Binding-site contacts:
Ligand atom O1 contacts residue PHE186 of chain 4.A at 3.5 Å.
Ligand atom C6B contacts residue LEU106 of chain 4.A at 3.9 Å (hydrophobic).
Ligand atom C7C contacts residue TYR197 of chain 4.A at 3.8 Å (hydrophobic).
Ligand atom C2B contacts residue MET221 of chain 4.A at 3.5 Å (hydrophobic).
Ligand atom C31 contacts residue SER175 of chain 4.A at 3.6 Å.
Ligand atom C7C contacts residue TYR128 of chain 4.A at 3.6 Å (hydrophobic).
Ligand atom C2C contacts residue VAL188 of chain 4.A at 3.2 Å (hydrophobic).
Ligand atom C4 contacts residue PHE186 of chain 4.A at 3.6 Å (hydrophobic).
Ligand atom C5B contacts residue TYR197 of chain 4.A at 3.7 Å (hydrophobic).
Ligand atom C4 contacts residue TYR152 of chain 4.A at 3.9 Å (hydrophobic).
Ligand atom C4C contacts residue TYR152 of chain 4.A at 3.8 Å (hydrophobic).
Ligand atom C6C contacts residue MET221 of chain 4.A at 3.7 Å (hydrophobic).
Ligand atom N3A contacts residue ASN219 of chain 4.A at 3.0 Å (h-bond).
Ligand atom C3 contacts residue PRO174 of chain 4.A at 3.8 Å (hydrophobic).
Ligand atom N2 contacts residue ALA24 of chain 4.C at 3.4 Å.
Ligand atom C5C contacts residue TYR128 of chain 4.A at 3.5 Å (hydrophobic).
Ligand atom C5C contacts residue ILE104 of chain 4.A at 3.8 Å (hydrophobic).
Ligand atom C4B contacts residue LEU106 of chain 4.A at 3.7 Å (hydrophobic).
Ligand atom O1B contacts residue MET221 of chain 4.A at 3.4 Å.
Ligand atom C31 contacts residue VAL176 of chain 4.A at 3.3 Å (hydrophobic).
Ligand atom C5 contacts residue PHE186 of chain 4.A at 3.5 Å (hydrophobic).
Ligand atom O1 contacts residue TYR152 of chain 4.A at 3.9 Å.
Ligand atom C5 contacts residue TYR152 of chain 4.A at 3.8 Å (hydrophobic).
Ligand atom C3 contacts residue PHE186 of chain 4.A at 3.8 Å (hydrophobic).
Ligand atom C6B contacts residue TYR197 of chain 4.A at 3.6 Å (hydrophobic).
Ligand atom C3B contacts residue MET221 of chain 4.A at 3.8 Å (hydrophobic).
Ligand atom N2 contacts residue PHE186 of chain 4.A at 3.7 Å.
Ligand atom O1 contacts residue ALA24 of chain 4.C at 3.6 Å.
Ligand atom C1B contacts residue MET221 of chain 4.A at 3.8 Å (hydrophobic).
Ligand atom C3C contacts residue TYR128 of chain 4.A at 3.9 Å (hydrophobic).
Ligand atom O1 contacts residue VAL188 of chain 4.A at 3.8 Å.
Ligand atom CM1 contacts residue SER107 of chain 4.A at 3.9 Å.
Ligand atom C4 contacts residue MET224 of chain 4.A at 3.8 Å (hydrophobic).
Ligand atom C6C contacts residue VAL191 of chain 4.A at 3.2 Å (hydrophobic).
Ligand atom O1B contacts residue TYR128 of chain 4.A at 3.9 Å.
Ligand atom C31 contacts residue ALA150 of chain 4.A at 3.5 Å (hydrophobic).
Ligand atom C31 contacts residue PRO174 of chain 4.A at 3.4 Å (hydrophobic).
Ligand atom C5B contacts residue LEU106 of chain 4.A at 3.5 Å (hydrophobic).
Ligand atom C3C contacts residue VAL188 of chain 4.A at 3.3 Å (hydrophobic).
Ligand atom C4A contacts residue ASN219 of chain 4.A at 3.5 Å.

Sequence of chain 4.C:
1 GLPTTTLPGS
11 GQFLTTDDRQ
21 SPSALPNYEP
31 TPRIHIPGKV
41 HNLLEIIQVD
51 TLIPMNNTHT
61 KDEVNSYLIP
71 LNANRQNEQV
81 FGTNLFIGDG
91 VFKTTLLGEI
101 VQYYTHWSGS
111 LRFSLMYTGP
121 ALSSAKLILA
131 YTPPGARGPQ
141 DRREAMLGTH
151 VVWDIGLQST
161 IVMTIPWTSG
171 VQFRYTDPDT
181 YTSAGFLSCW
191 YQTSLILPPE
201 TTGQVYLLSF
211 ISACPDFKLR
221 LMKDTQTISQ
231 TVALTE

This protein binds this small molecule.
Small molecule (SMILES): Cc1cc(CCCCCCCOc2ccc(C3=N[C@@H](C)CO3)cc2)on1

Sequence of chain 4.A:
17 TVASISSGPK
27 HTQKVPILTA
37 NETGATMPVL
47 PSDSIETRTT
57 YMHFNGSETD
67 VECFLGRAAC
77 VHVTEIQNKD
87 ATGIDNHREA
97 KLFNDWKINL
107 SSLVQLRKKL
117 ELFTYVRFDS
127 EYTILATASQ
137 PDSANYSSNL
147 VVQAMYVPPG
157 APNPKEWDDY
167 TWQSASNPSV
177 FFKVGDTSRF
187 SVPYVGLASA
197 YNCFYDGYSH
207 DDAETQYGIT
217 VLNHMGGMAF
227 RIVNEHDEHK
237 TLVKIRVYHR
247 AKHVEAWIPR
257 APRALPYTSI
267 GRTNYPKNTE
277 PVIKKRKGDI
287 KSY